The small molecule below binds the protein below.
Small molecule (SMILES): COc1ccc(C2=NN(C3CCCCCC3)C(=O)C2(C)C)cc1OCCCCOc1ccc(-c2nnn[nH]2)cc1

Binding-site contacts:
Ligand atom O1 contacts residue PHE298 of chain 1.A at 3.8 Å.
Ligand atom C26 contacts residue MET283 of chain 1.A at 3.4 Å (hydrophobic).
Ligand atom N3 contacts residue TYR301 of chain 1.A at 3.4 Å.
Ligand atom C25 contacts residue MET283 of chain 1.A at 3.4 Å (hydrophobic).
Ligand atom O1 contacts residue ILE262 of chain 1.A at 3.5 Å.
Ligand atom O1 contacts residue GLN295 of chain 1.A at 3.4 Å (h-bond).
Ligand atom C2 contacts residue HIS86 of chain 1.A at 3.6 Å.
Ligand atom C14 contacts residue SER294 of chain 1.A at 3.3 Å.
Ligand atom N contacts residue TYR301 of chain 1.A at 3.4 Å.
Ligand atom C16 contacts residue ILE302 of chain 1.A at 3.2 Å (hydrophobic).
Ligand atom C15 contacts residue PHE298 of chain 1.A at 3.7 Å (hydrophobic).
Ligand atom C11 contacts residue GLN295 of chain 1.A at 3.2 Å.
Ligand atom C8 contacts residue PHE298 of chain 1.A at 3.4 Å (hydrophobic).
Ligand atom C9 contacts residue ASN247 of chain 1.A at 3.3 Å.
Ligand atom C12 contacts residue GLN295 of chain 1.A at 3.6 Å.
Ligand atom C3 contacts residue LEU245 of chain 1.A at 3.7 Å (hydrophobic).
Ligand atom C12 contacts residue MET283 of chain 1.A at 3.5 Å (hydrophobic).
Ligand atom C10 contacts residue PHE298 of chain 1.A at 3.4 Å (hydrophobic).
Ligand atom C13 contacts residue MET283 of chain 1.A at 3.0 Å (hydrophobic).
Ligand atom C5 contacts residue PHE298 of chain 1.A at 3.6 Å (hydrophobic).
Ligand atom C14 contacts residue MET283 of chain 1.A at 2.8 Å (hydrophobic).
Ligand atom O3 contacts residue MET283 of chain 1.A at 3.8 Å.
Ligand atom O3 contacts residue PHE298 of chain 1.A at 3.6 Å.
Ligand atom C19 contacts residue TYR301 of chain 1.A at 3.5 Å (hydrophobic).
Ligand atom C7 contacts residue PHE298 of chain 1.A at 3.8 Å (hydrophobic).
Ligand atom O2 contacts residue GLN295 of chain 1.A at 2.8 Å (h-bond).
Ligand atom C contacts residue MET199 of chain 1.A at 3.7 Å (hydrophobic).
Ligand atom C24 contacts residue EDO1 of chain 1.H at 3.8 Å.
Ligand atom O contacts residue MET199 of chain 1.A at 3.4 Å.
Ligand atom N1 contacts residue TYR301 of chain 1.A at 3.5 Å.
Ligand atom C22 contacts residue PHE298 of chain 1.A at 3.5 Å (hydrophobic).
Ligand atom O2 contacts residue PHE298 of chain 1.A at 3.5 Å.
Ligand atom C21 contacts residue PHE298 of chain 1.A at 3.6 Å (hydrophobic).
Ligand atom C20 contacts residue GLY297 of chain 1.A at 3.8 Å.
Ligand atom C21 contacts residue GLY297 of chain 1.A at 3.7 Å.
Ligand atom N2 contacts residue TYR301 of chain 1.A at 3.5 Å.
Ligand atom C8 contacts residue ILE262 of chain 1.A at 3.6 Å (hydrophobic).
Ligand atom C28 contacts residue ILE302 of chain 1.A at 3.6 Å (hydrophobic).
Ligand atom C25 contacts residue EDO1 of chain 1.H at 3.7 Å.
Ligand atom C14 contacts residue PHE298 of chain 1.A at 3.6 Å (hydrophobic).

Sequence of chain 1.A:
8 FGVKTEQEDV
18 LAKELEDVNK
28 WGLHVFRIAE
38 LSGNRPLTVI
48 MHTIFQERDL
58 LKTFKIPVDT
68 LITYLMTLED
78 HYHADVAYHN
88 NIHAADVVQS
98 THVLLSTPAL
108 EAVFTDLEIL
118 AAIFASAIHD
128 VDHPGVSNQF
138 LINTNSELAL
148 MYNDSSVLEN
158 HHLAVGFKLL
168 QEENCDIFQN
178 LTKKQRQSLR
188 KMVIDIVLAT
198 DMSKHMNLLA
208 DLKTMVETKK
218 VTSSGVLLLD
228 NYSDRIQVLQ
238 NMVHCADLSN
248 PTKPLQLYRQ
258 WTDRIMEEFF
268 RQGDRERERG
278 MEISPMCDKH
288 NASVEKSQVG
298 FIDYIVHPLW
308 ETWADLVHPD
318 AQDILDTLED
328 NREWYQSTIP